This small molecule binds to this protein.
Small molecule (SMILES): O=C(O)[C@H]1O[C@@H](O)[C@H](O)[C@@H](O)[C@H]1O

Sequence of chain 1.A:
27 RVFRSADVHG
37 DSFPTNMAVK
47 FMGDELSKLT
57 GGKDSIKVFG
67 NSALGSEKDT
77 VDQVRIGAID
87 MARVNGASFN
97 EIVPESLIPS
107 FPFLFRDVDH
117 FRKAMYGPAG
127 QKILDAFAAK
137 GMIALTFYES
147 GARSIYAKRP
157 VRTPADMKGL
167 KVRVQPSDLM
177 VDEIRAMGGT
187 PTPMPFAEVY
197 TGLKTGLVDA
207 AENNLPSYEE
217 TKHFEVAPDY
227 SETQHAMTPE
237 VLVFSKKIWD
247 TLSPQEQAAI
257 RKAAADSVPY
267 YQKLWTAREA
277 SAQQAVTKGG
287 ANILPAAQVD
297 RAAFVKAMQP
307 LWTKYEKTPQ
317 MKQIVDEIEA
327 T

Binding-site contacts:
Ligand atom O6B contacts residue ASN209 of chain 1.A at 3.1 Å (h-bond).
Ligand atom C2 contacts residue GLU236 of chain 1.A at 3.5 Å.
Ligand atom O2 contacts residue GLU236 of chain 1.A at 2.7 Å (salt-bridge).
Ligand atom O5 contacts residue ASN209 of chain 1.A at 3.1 Å (h-bond).
Ligand atom C6 contacts residue ARG169 of chain 1.A at 3.7 Å.
Ligand atom O4 contacts residue GLU73 of chain 1.A at 3.0 Å (salt-bridge).
Ligand atom C4 contacts residue GLU73 of chain 1.A at 3.5 Å.
Ligand atom C5 contacts residue ASN209 of chain 1.A at 3.8 Å.
Ligand atom O6A contacts residue GLN171 of chain 1.A at 3.7 Å.
Ligand atom C6 contacts residue GLN171 of chain 1.A at 3.7 Å.
Ligand atom O4 contacts residue ASN91 of chain 1.A at 3.0 Å.
Ligand atom O1 contacts residue SER146 of chain 1.A at 3.7 Å.
Ligand atom C6 contacts residue ASN209 of chain 1.A at 3.8 Å.
Ligand atom C1 contacts residue ARG149 of chain 1.A at 3.8 Å.
Ligand atom O2 contacts residue HIS35 of chain 1.A at 2.8 Å (h-bond).
Ligand atom C3 contacts residue HIS35 of chain 1.A at 3.8 Å.
Ligand atom O6B contacts residue ARG149 of chain 1.A at 2.9 Å (salt-bridge).
Ligand atom O6B contacts residue PHE192 of chain 1.A at 3.6 Å.
Ligand atom O1 contacts residue ARG149 of chain 1.A at 3.3 Å (salt-bridge).
Ligand atom O6B contacts residue ARG169 of chain 1.A at 2.9 Å (salt-bridge).
Ligand atom O1 contacts residue ASN209 of chain 1.A at 2.8 Å (h-bond).
Ligand atom O1 contacts residue ASN210 of chain 1.A at 3.6 Å (h-bond).
Ligand atom O2 contacts residue ARG89 of chain 1.A at 3.7 Å.
Ligand atom O5 contacts residue ARG149 of chain 1.A at 3.1 Å (salt-bridge).
Ligand atom C6 contacts residue PHE192 of chain 1.A at 3.2 Å (hydrophobic).
Ligand atom O6A contacts residue ARG169 of chain 1.A at 2.9 Å (salt-bridge).
Ligand atom O1 contacts residue SER213 of chain 1.A at 3.6 Å.
Ligand atom O3 contacts residue ASN91 of chain 1.A at 3.7 Å.
Ligand atom C2 contacts residue ASN91 of chain 1.A at 3.9 Å.
Ligand atom O6B contacts residue GLN171 of chain 1.A at 3.6 Å.
Ligand atom O6A contacts residue PHE192 of chain 1.A at 3.3 Å.
Ligand atom C2 contacts residue HIS35 of chain 1.A at 3.7 Å.
Ligand atom C1 contacts residue SER213 of chain 1.A at 3.7 Å.
Ligand atom C3 contacts residue ARG89 of chain 1.A at 3.9 Å.
Ligand atom O3 contacts residue ARG89 of chain 1.A at 3.0 Å (salt-bridge).
Ligand atom C3 contacts residue GLU73 of chain 1.A at 3.4 Å.
Ligand atom O3 contacts residue GLU73 of chain 1.A at 2.5 Å (salt-bridge).
Ligand atom C5 contacts residue PHE192 of chain 1.A at 3.5 Å (hydrophobic).
Ligand atom O4 contacts residue GLN171 of chain 1.A at 3.0 Å (h-bond).
Ligand atom C1 contacts residue ASN209 of chain 1.A at 3.5 Å.